The protein below binds the small molecule below.
Small molecule (SMILES): Nc1nc2cc3[nH]c(NCCN4CCOCC4)nc3cc2c(=O)[nH]1

Sequence of chain 1.A:
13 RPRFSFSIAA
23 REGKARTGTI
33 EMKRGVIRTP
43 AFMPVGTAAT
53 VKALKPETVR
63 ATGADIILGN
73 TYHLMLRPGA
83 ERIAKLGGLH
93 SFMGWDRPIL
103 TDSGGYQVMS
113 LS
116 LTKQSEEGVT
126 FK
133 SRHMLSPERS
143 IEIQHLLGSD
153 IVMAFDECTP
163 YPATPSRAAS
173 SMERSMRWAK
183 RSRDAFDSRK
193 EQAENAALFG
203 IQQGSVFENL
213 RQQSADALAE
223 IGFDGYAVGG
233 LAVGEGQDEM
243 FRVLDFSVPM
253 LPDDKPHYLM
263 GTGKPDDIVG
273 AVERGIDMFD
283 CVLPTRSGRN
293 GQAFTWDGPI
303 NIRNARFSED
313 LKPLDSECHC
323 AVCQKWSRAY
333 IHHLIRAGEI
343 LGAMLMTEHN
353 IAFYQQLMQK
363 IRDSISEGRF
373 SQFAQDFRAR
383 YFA

Binding-site contacts:
Ligand atom C10 contacts residue TYR108 of chain 1.A at 3.6 Å (hydrophobic).
Ligand atom C13 contacts residue ARG288 of chain 1.A at 3.6 Å.
Ligand atom C2 contacts residue ALA234 of chain 1.A at 3.7 Å (hydrophobic).
Ligand atom C7 contacts residue TYR108 of chain 1.A at 3.4 Å (hydrophobic).
Ligand atom O2 contacts residue ARG288 of chain 1.A at 2.9 Å (salt-bridge).
Ligand atom C8 contacts residue ASP158 of chain 1.A at 3.4 Å.
Ligand atom C14 contacts residue VAL284 of chain 1.A at 3.6 Å (hydrophobic).
Ligand atom N22 contacts residue SER105 of chain 1.A at 3.7 Å.
Ligand atom O1 contacts residue GLY232 of chain 1.A at 2.7 Å (h-bond).
Ligand atom N2 contacts residue LEU233 of chain 1.A at 2.8 Å (h-bond).
Ligand atom C6 contacts residue ASP158 of chain 1.A at 3.5 Å.
Ligand atom C8 contacts residue ASP104 of chain 1.A at 3.5 Å.
Ligand atom N9 contacts residue MET262 of chain 1.A at 3.4 Å.
Ligand atom C11 contacts residue TYR108 of chain 1.A at 3.6 Å (hydrophobic).
Ligand atom N9 contacts residue ASP104 of chain 1.A at 2.8 Å (salt-bridge).
Ligand atom N14 contacts residue ALA234 of chain 1.A at 2.8 Å (h-bond).
Ligand atom N2 contacts residue ALA234 of chain 1.A at 3.6 Å (h-bond).
Ligand atom C6 contacts residue CYS160 of chain 1.A at 3.7 Å (hydrophobic).
Ligand atom N2 contacts residue TYR108 of chain 1.A at 3.7 Å.
Ligand atom C3 contacts residue TYR108 of chain 1.A at 3.5 Å (hydrophobic).
Ligand atom C8 contacts residue MET262 of chain 1.A at 3.7 Å (hydrophobic).
Ligand atom C3 contacts residue MET262 of chain 1.A at 3.7 Å (hydrophobic).
Ligand atom C1 contacts residue ALA234 of chain 1.A at 3.6 Å (hydrophobic).
Ligand atom N2 contacts residue MET262 of chain 1.A at 3.5 Å (h-bond).
Ligand atom O1 contacts residue GLN205 of chain 1.A at 3.0 Å (h-bond).
Ligand atom O1 contacts residue GLY231 of chain 1.A at 3.2 Å.
Ligand atom O1 contacts residue CYS160 of chain 1.A at 3.5 Å.
Ligand atom C3 contacts residue LEU233 of chain 1.A at 3.7 Å (hydrophobic).
Ligand atom N22 contacts residue ASP158 of chain 1.A at 2.8 Å (salt-bridge).
Ligand atom O1 contacts residue ASP158 of chain 1.A at 3.5 Å (salt-bridge).
Ligand atom N13 contacts residue GLY263 of chain 1.A at 3.6 Å.
Ligand atom N7 contacts residue ASP158 of chain 1.A at 2.6 Å (salt-bridge).
Ligand atom C12 contacts residue TYR108 of chain 1.A at 3.4 Å (hydrophobic).
Ligand atom N22 contacts residue ILE203 of chain 1.A at 3.6 Å.
Ligand atom C11 contacts residue ASP104 of chain 1.A at 3.6 Å.
Ligand atom C14 contacts residue ARG288 of chain 1.A at 3.6 Å.
Ligand atom N9 contacts residue TYR108 of chain 1.A at 3.5 Å.
Ligand atom N22 contacts residue ASP104 of chain 1.A at 2.8 Å (salt-bridge).
Ligand atom C10 contacts residue ASP104 of chain 1.A at 3.6 Å.
Ligand atom C1 contacts residue GLY263 of chain 1.A at 3.6 Å.